Sequence of chain 2.B:
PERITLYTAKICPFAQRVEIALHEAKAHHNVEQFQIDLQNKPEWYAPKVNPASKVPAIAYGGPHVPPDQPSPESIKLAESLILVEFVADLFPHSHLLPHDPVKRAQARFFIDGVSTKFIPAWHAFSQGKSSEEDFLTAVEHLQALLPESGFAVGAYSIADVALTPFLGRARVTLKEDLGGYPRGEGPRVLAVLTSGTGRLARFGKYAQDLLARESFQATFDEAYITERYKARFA

Sequence of chain 1.B:
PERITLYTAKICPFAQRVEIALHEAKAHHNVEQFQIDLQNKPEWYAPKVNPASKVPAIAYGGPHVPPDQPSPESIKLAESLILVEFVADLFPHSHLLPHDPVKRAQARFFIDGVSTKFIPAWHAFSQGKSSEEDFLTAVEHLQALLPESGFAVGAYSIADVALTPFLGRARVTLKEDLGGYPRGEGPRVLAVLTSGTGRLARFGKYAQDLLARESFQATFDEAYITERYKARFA

Binding-site contacts:
Ligand atom O4 contacts residue ILE112 of chain 1.B at 3.9 Å.
Ligand atom C15 contacts residue CWE1 of chain 2.F at 3.9 Å.
Ligand atom O1 contacts residue ILE112 of chain 1.B at 3.8 Å.
Ligand atom C15 contacts residue LEU82 of chain 1.B at 3.5 Å (hydrophobic).
Ligand atom C13 contacts residue SER116 of chain 1.B at 3.4 Å.
Ligand atom C11 contacts residue SER116 of chain 1.B at 3.9 Å.
Ligand atom C4 contacts residue CWE1 of chain 2.F at 3.5 Å.
Ligand atom O5 contacts residue ARG109 of chain 1.B at 3.7 Å.
Ligand atom C1 contacts residue CWE1 of chain 2.F at 3.8 Å.
Ligand atom C7 contacts residue ILE83 of chain 2.B at 3.9 Å (hydrophobic).
Ligand atom C9 contacts residue ASP113 of chain 1.B at 3.9 Å.
Ligand atom O2 contacts residue ILE83 of chain 2.B at 3.3 Å.
Ligand atom C8 contacts residue ASP113 of chain 1.B at 3.5 Å.
Ligand atom O1 contacts residue CWE1 of chain 2.F at 3.9 Å.
Ligand atom O4 contacts residue GLU86 of chain 1.B at 2.5 Å (salt-bridge).
Ligand atom C13 contacts residue CWE1 of chain 2.F at 3.8 Å.
Ligand atom O2 contacts residue LEU82 of chain 2.B at 3.4 Å.
Ligand atom O1 contacts residue LEU82 of chain 1.B at 3.5 Å.
Ligand atom C3 contacts residue ARG109 of chain 1.B at 3.5 Å.
Ligand atom C1 contacts residue ILE112 of chain 1.B at 3.6 Å (hydrophobic).
Ligand atom O3 contacts residue SER116 of chain 1.B at 3.8 Å.
Ligand atom O4 contacts residue CWE1 of chain 2.F at 3.4 Å (h-bond).
Ligand atom O5 contacts residue CWE1 of chain 2.F at 3.3 Å.
Ligand atom C8 contacts residue CWE1 of chain 2.F at 3.9 Å.
Ligand atom C3 contacts residue GLU86 of chain 1.B at 3.1 Å.
Ligand atom C3 contacts residue CWE1 of chain 2.F at 3.4 Å.
Ligand atom O2 contacts residue CWE1 of chain 2.F at 3.8 Å.
Ligand atom C12 contacts residue THR117 of chain 1.B at 3.7 Å.
Ligand atom C6 contacts residue CWE1 of chain 2.F at 3.8 Å.
Ligand atom C2 contacts residue GLU86 of chain 1.B at 3.2 Å.
Ligand atom O3 contacts residue CWE1 of chain 2.F at 3.7 Å.
Ligand atom C1 contacts residue LEU82 of chain 1.B at 3.9 Å (hydrophobic).
Ligand atom C11 contacts residue ASP113 of chain 1.B at 3.2 Å.
Ligand atom C5 contacts residue CWE1 of chain 2.F at 3.8 Å.
Ligand atom C2 contacts residue CWE1 of chain 2.F at 3.3 Å.
Ligand atom C15 contacts residue SER116 of chain 1.B at 3.7 Å.
Ligand atom C7 contacts residue CWE1 of chain 2.F at 3.9 Å.
Ligand atom C12 contacts residue SER116 of chain 1.B at 3.5 Å.
Ligand atom O4 contacts residue ILE159 of chain 1.B at 3.9 Å.
Ligand atom C14 contacts residue SER116 of chain 1.B at 3.6 Å.

A small-molecule ligand and the protein it binds are described below.
Small molecule (SMILES): O=C1C[C@H](c2ccc(O)cc2)Oc2cc(O)cc(O)c21